Sequence of chain 1.A:
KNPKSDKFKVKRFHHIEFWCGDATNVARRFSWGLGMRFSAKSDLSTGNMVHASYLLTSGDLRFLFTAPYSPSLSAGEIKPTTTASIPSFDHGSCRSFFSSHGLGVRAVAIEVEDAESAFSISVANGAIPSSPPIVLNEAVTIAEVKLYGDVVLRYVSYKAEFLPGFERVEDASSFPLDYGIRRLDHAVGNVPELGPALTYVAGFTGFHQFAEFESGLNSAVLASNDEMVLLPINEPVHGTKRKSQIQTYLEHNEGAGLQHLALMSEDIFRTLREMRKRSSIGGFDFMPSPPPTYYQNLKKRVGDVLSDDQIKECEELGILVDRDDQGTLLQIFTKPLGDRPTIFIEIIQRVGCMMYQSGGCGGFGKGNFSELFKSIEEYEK

Binding-site contacts:
Ligand atom C1 contacts residue CO1 of chain 1.B at 3.3 Å.
Ligand atom C6 contacts residue GLY392 of chain 1.A at 3.0 Å.
Ligand atom O4 contacts residue CO1 of chain 1.B at 2.0 Å.
Ligand atom O4 contacts residue GLU366 of chain 1.A at 2.8 Å (salt-bridge).
Ligand atom C14 contacts residue PHE353 of chain 1.A at 3.7 Å (hydrophobic).
Ligand atom C26 contacts residue GLN265 of chain 1.A at 3.8 Å.
Ligand atom C25 contacts residue ARG262 of chain 1.A at 3.8 Å.
Ligand atom C17 contacts residue CO1 of chain 1.B at 3.0 Å.
Ligand atom O21 contacts residue VAL200 of chain 1.A at 3.7 Å.
Ligand atom C20 contacts residue PHE391 of chain 1.A at 3.8 Å (hydrophobic).
Ligand atom N18 contacts residue PHE391 of chain 1.A at 3.5 Å.
Ligand atom C10 contacts residue PHE353 of chain 1.A at 3.5 Å (hydrophobic).
Ligand atom C22 contacts residue PHE391 of chain 1.A at 3.6 Å (hydrophobic).
Ligand atom C2 contacts residue HIS280 of chain 1.A at 3.8 Å.
Ligand atom C9 contacts residue PHE353 of chain 1.A at 3.1 Å (hydrophobic).
Ligand atom C8 contacts residue PHE396 of chain 1.A at 3.8 Å (hydrophobic).
Ligand atom O21 contacts residue CO1 of chain 1.B at 2.0 Å.
Ligand atom C17 contacts residue PHE391 of chain 1.A at 3.5 Å (hydrophobic).
Ligand atom O4 contacts residue HIS280 of chain 1.A at 3.0 Å (h-bond).
Ligand atom O4 contacts residue PHE353 of chain 1.A at 3.5 Å.
Ligand atom C7 contacts residue PHE396 of chain 1.A at 3.7 Å (hydrophobic).
Ligand atom C10 contacts residue PHE364 of chain 1.A at 3.8 Å (hydrophobic).
Ligand atom N12 contacts residue LEU399 of chain 1.A at 3.8 Å.
Ligand atom C8 contacts residue PHE353 of chain 1.A at 3.3 Å (hydrophobic).
Ligand atom C3 contacts residue PHE353 of chain 1.A at 3.4 Å (hydrophobic).
Ligand atom F29 contacts residue GLN265 of chain 1.A at 2.9 Å.
Ligand atom C7 contacts residue PHE353 of chain 1.A at 3.6 Å (hydrophobic).
Ligand atom C1 contacts residue PHE391 of chain 1.A at 3.5 Å (hydrophobic).
Ligand atom C2 contacts residue PHE391 of chain 1.A at 3.5 Å (hydrophobic).
Ligand atom C25 contacts residue GLN265 of chain 1.A at 3.5 Å.
Ligand atom O21 contacts residue PHE391 of chain 1.A at 3.8 Å.
Ligand atom C2 contacts residue CO1 of chain 1.B at 2.9 Å.
Ligand atom O21 contacts residue HIS280 of chain 1.A at 3.2 Å (h-bond).
Ligand atom C5 contacts residue PHE353 of chain 1.A at 3.8 Å (hydrophobic).
Ligand atom C5 contacts residue GLY392 of chain 1.A at 3.5 Å.
Ligand atom C6 contacts residue GLN351 of chain 1.A at 3.8 Å.
Ligand atom C22 contacts residue PRO252 of chain 1.A at 3.4 Å (hydrophobic).
Ligand atom O21 contacts residue HIS198 of chain 1.A at 2.9 Å (h-bond).
Ligand atom C5 contacts residue PHE391 of chain 1.A at 3.1 Å (hydrophobic).
Ligand atom N11 contacts residue PHE396 of chain 1.A at 3.7 Å.

The small molecule below binds the protein below.
Small molecule (SMILES): Cc1c(C(=O)c2c[nH]n(C)c2=O)ccc2nnn(Cc3ccc(F)cc3)c(=O)c12